The protein below binds the small molecule below.
Small molecule (SMILES): CC(=O)N[C@@H]1[C@@H](O)[C@H](O)[C@@H](CO)O[C@H]1O

Sequence of chain 1.A:
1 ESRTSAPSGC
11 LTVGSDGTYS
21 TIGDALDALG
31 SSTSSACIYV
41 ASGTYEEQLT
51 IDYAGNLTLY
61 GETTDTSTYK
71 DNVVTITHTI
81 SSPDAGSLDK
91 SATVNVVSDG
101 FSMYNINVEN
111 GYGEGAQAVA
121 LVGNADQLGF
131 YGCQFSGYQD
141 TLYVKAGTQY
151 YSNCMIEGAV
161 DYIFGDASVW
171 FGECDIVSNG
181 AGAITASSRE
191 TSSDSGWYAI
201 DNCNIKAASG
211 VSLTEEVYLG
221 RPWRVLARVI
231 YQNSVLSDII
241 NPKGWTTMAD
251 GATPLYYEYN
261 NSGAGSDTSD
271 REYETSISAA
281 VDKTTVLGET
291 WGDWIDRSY

Binding-site contacts:
Ligand atom C1 contacts residue ASN56 of chain 1.A at 2.1 Å.
Ligand atom O6 contacts residue TRP294 of chain 1.A at 3.4 Å.
Ligand atom C2 contacts residue ASN56 of chain 1.A at 2.9 Å.
Ligand atom C6 contacts residue GLN127 of chain 1.A at 3.2 Å.
Ligand atom O6 contacts residue ASN56 of chain 1.A at 4.3 Å.
Ligand atom C3 contacts residue ASN56 of chain 1.A at 4.1 Å.
Ligand atom C6 contacts residue ASP293 of chain 1.A at 4.3 Å.
Ligand atom O5 contacts residue ASN56 of chain 1.A at 2.1 Å (h-bond).
Ligand atom C4 contacts residue ASN56 of chain 1.A at 4.2 Å.
Ligand atom O6 contacts residue GLN127 of chain 1.A at 2.6 Å (h-bond).
Ligand atom C6 contacts residue TRP294 of chain 1.A at 3.6 Å (hydrophobic).
Ligand atom O7 contacts residue SER35 of chain 1.A at 4.4 Å.
Ligand atom O7 contacts residue ASN56 of chain 1.A at 3.7 Å.
Ligand atom O6 contacts residue GLY100 of chain 1.A at 4.0 Å.
Ligand atom C6 contacts residue ASN56 of chain 1.A at 4.2 Å.
Ligand atom C7 contacts residue ASN56 of chain 1.A at 3.9 Å.
Ligand atom N2 contacts residue ASN56 of chain 1.A at 3.5 Å (h-bond).
Ligand atom C5 contacts residue GLN127 of chain 1.A at 3.9 Å.
Ligand atom C5 contacts residue ASN56 of chain 1.A at 3.5 Å.